Binding-site contacts:
Ligand atom C8 contacts residue ASN184 of chain 1.A at 4.1 Å.
Ligand atom C2 contacts residue ASN184 of chain 1.A at 2.4 Å.
Ligand atom C3 contacts residue ASN184 of chain 1.A at 3.7 Å.
Ligand atom C8 contacts residue SER185 of chain 1.A at 4.0 Å.
Ligand atom C7 contacts residue SER185 of chain 1.A at 4.5 Å.
Ligand atom C5 contacts residue ASN184 of chain 1.A at 3.6 Å.
Ligand atom C8 contacts residue TYR188 of chain 1.A at 4.3 Å (hydrophobic).
Ligand atom C1 contacts residue ASN184 of chain 1.A at 1.4 Å.
Ligand atom O7 contacts residue ASN184 of chain 1.A at 3.0 Å (h-bond).
Ligand atom N2 contacts residue ASN184 of chain 1.A at 2.8 Å (h-bond).
Ligand atom C7 contacts residue ASN184 of chain 1.A at 3.1 Å.
Ligand atom O5 contacts residue ASN184 of chain 1.A at 2.4 Å (h-bond).
Ligand atom C4 contacts residue ASN184 of chain 1.A at 4.2 Å.

Sequence of chain 1.A:
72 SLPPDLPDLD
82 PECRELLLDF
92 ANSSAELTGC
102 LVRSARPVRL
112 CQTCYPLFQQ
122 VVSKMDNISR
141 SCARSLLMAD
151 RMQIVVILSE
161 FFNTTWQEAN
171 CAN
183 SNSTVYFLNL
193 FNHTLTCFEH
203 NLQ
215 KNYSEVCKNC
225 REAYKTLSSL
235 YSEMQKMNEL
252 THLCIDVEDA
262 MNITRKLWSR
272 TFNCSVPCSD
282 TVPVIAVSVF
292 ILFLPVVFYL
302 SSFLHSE

This small molecule binds to this protein.
Small molecule (SMILES): CC(=O)N[C@@H]1[C@@H](O)[C@H](O)[C@@H](CO)O[C@H]1O